A protein and the small-molecule ligand that binds it are described below.
Small molecule (SMILES): CC1=C(CCC(=O)O)C2=Cc3c(CCC(=O)O)c(C)c4n3[Fe@]35n6c(c(C)c(CCC(=O)O)c6=CC1=[N+]23)=CC1=[N+]5C(=C4)C(C)=C1CCC(=O)O

Binding-site contacts:
Ligand atom CGC contacts residue SER168 of chain 1.N at 3.3 Å.
Ligand atom O1B contacts residue LYS169 of chain 1.M at 2.8 Å (salt-bridge).
Ligand atom CBC contacts residue SER168 of chain 1.M at 2.8 Å.
Ligand atom C4A contacts residue MET57 of chain 1.M at 3.5 Å (hydrophobic).
Ligand atom O2A contacts residue ARG20 of chain 1.M at 2.7 Å (salt-bridge).
Ligand atom NC contacts residue MET57 of chain 1.N at 3.1 Å (h-bond).
Ligand atom C1D contacts residue MET57 of chain 1.M at 3.3 Å (hydrophobic).
Ligand atom C1D contacts residue MET57 of chain 1.N at 3.5 Å (hydrophobic).
Ligand atom O2D contacts residue ARG20 of chain 1.N at 3.1 Å (salt-bridge).
Ligand atom C4D contacts residue MET57 of chain 1.N at 3.5 Å (hydrophobic).
Ligand atom O1C contacts residue SER168 of chain 1.M at 3.2 Å (h-bond).
Ligand atom NA contacts residue MET57 of chain 1.M at 3.2 Å (h-bond).
Ligand atom CMB contacts residue GLU61 of chain 1.M at 3.2 Å.
Ligand atom CGD contacts residue ARG20 of chain 1.N at 3.4 Å.
Ligand atom O1A contacts residue TYR35 of chain 1.N at 2.3 Å (h-bond).
Ligand atom CGA contacts residue TYR35 of chain 1.N at 3.2 Å (hydrophobic).
Ligand atom O1B contacts residue LYS50 of chain 1.N at 2.9 Å (salt-bridge).
Ligand atom FE contacts residue MET57 of chain 1.M at 2.4 Å.
Ligand atom C1B contacts residue MET57 of chain 1.M at 3.3 Å (hydrophobic).
Ligand atom O2B contacts residue SER168 of chain 1.N at 2.3 Å (h-bond).
Ligand atom O1D contacts residue ARG20 of chain 1.N at 3.1 Å (salt-bridge).
Ligand atom CMD contacts residue MET31 of chain 1.M at 3.3 Å (hydrophobic).
Ligand atom ND contacts residue MET57 of chain 1.M at 3.0 Å.
Ligand atom O1C contacts residue SER168 of chain 1.N at 3.3 Å.
Ligand atom CBB contacts residue SER168 of chain 1.N at 3.3 Å.
Ligand atom CHB contacts residue MET57 of chain 1.M at 3.4 Å (hydrophobic).
Ligand atom O2C contacts residue LYS169 of chain 1.M at 3.2 Å.
Ligand atom O1A contacts residue ARG20 of chain 1.M at 2.7 Å (salt-bridge).
Ligand atom C4D contacts residue MET57 of chain 1.M at 3.5 Å (hydrophobic).
Ligand atom NA contacts residue MET57 of chain 1.N at 3.2 Å (h-bond).
Ligand atom CGA contacts residue ARG20 of chain 1.M at 3.3 Å.
Ligand atom NB contacts residue MET57 of chain 1.N at 3.1 Å (h-bond).
Ligand atom CAC contacts residue SER168 of chain 1.M at 2.7 Å.
Ligand atom O2D contacts residue TYR35 of chain 1.M at 2.6 Å (h-bond).
Ligand atom CGB contacts residue SER168 of chain 1.N at 3.2 Å.
Ligand atom NC contacts residue MET57 of chain 1.M at 2.9 Å (h-bond).
Ligand atom FE contacts residue MET57 of chain 1.N at 2.4 Å.
Ligand atom NB contacts residue MET57 of chain 1.M at 2.9 Å (h-bond).
Ligand atom ND contacts residue MET57 of chain 1.N at 3.2 Å (h-bond).
Ligand atom O2C contacts residue SER168 of chain 1.N at 2.8 Å.

Sequence of chain 1.N:
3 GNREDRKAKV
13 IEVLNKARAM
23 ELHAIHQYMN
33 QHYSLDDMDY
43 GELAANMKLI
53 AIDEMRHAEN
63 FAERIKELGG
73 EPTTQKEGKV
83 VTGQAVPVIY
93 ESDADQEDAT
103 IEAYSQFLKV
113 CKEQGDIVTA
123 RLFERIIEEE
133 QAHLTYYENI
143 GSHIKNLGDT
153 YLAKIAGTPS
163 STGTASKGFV

Sequence of chain 1.M:
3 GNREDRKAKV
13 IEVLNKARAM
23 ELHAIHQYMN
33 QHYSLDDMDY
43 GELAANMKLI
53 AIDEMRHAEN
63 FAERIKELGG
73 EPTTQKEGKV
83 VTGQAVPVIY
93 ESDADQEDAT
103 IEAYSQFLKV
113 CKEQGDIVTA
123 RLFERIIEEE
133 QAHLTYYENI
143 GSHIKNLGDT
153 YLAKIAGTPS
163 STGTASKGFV